Sequence of chain 1.B:
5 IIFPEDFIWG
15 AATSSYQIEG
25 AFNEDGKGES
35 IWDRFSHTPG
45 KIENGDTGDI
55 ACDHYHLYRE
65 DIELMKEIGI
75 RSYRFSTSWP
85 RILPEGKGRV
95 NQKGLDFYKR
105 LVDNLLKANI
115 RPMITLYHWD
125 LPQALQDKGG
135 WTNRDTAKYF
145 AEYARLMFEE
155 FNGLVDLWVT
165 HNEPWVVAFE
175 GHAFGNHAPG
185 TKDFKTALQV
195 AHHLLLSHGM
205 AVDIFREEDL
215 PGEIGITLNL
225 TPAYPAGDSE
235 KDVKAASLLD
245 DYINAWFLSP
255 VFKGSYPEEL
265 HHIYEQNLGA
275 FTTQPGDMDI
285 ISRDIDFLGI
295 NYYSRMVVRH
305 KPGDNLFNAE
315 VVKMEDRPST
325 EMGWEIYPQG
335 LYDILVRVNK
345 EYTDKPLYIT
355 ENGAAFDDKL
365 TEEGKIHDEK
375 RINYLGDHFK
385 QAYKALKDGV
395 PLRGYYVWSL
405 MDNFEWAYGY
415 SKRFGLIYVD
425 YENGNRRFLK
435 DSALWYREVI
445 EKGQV

Binding-site contacts:
Ligand atom C5 contacts residue GLU167 of chain 1.B at 3.7 Å.
Ligand atom O5 contacts residue GLU355 of chain 1.B at 2.9 Å (salt-bridge).
Ligand atom C3 contacts residue TRP402 of chain 1.B at 3.7 Å (hydrophobic).
Ligand atom S4 contacts residue PHE418 of chain 1.B at 3.8 Å.
Ligand atom O2 contacts residue GLN21 of chain 1.B at 2.8 Å (h-bond).
Ligand atom C1 contacts residue GLU355 of chain 1.B at 2.8 Å.
Ligand atom C3 contacts residue GLU409 of chain 1.B at 3.9 Å.
Ligand atom O2 contacts residue GLU409 of chain 1.B at 2.6 Å (salt-bridge).
Ligand atom C2 contacts residue TRP410 of chain 1.B at 3.7 Å (hydrophobic).
Ligand atom O6 contacts residue PE41 of chain 1.H at 3.8 Å.
Ligand atom C5 contacts residue GLU355 of chain 1.B at 3.5 Å.
Ligand atom O2 contacts residue TRP402 of chain 1.B at 3.4 Å.
Ligand atom O3 contacts residue TRP410 of chain 1.B at 3.6 Å.
Ligand atom C2 contacts residue GLU409 of chain 1.B at 3.6 Å.
Ligand atom C6 contacts residue TRP328 of chain 1.B at 3.9 Å (hydrophobic).
Ligand atom C5 contacts residue TYR297 of chain 1.B at 3.4 Å (hydrophobic).
Ligand atom S4 contacts residue GLU409 of chain 1.B at 3.9 Å.
Ligand atom O6 contacts residue GLU167 of chain 1.B at 3.1 Å (salt-bridge).
Ligand atom O3 contacts residue GLN21 of chain 1.B at 3.1 Å (h-bond).
Ligand atom O1 contacts residue GLU355 of chain 1.B at 2.5 Å (salt-bridge).
Ligand atom C5 contacts residue TRP328 of chain 1.B at 3.5 Å (hydrophobic).
Ligand atom O5 contacts residue GLU167 of chain 1.B at 2.7 Å (salt-bridge).
Ligand atom O1 contacts residue GLU167 of chain 1.B at 3.2 Å (salt-bridge).
Ligand atom O3 contacts residue GLU409 of chain 1.B at 2.7 Å (salt-bridge).
Ligand atom O3 contacts residue TYR412 of chain 1.B at 3.4 Å.
Ligand atom O5 contacts residue TRP328 of chain 1.B at 3.4 Å.
Ligand atom O3 contacts residue TRP402 of chain 1.B at 3.7 Å.
Ligand atom O1 contacts residue ASN166 of chain 1.B at 2.9 Å (h-bond).
Ligand atom C1 contacts residue GLU167 of chain 1.B at 3.5 Å.
Ligand atom O3 contacts residue TRP410 of chain 1.B at 3.2 Å (h-bond).
Ligand atom O2 contacts residue HIS122 of chain 1.B at 3.0 Å (h-bond).
Ligand atom O1 contacts residue HIS122 of chain 1.B at 3.3 Å (h-bond).
Ligand atom O3 contacts residue GLU409 of chain 1.B at 3.1 Å (salt-bridge).
Ligand atom O4 contacts residue TYR412 of chain 1.B at 3.7 Å.
Ligand atom C6 contacts residue TYR297 of chain 1.B at 3.5 Å (hydrophobic).
Ligand atom C6 contacts residue GLU167 of chain 1.B at 3.7 Å.
Ligand atom C3 contacts residue TYR412 of chain 1.B at 3.8 Å (hydrophobic).
Ligand atom O2 contacts residue PHE418 of chain 1.B at 3.9 Å.
Ligand atom C1 contacts residue TRP328 of chain 1.B at 3.5 Å (hydrophobic).
Ligand atom O2 contacts residue TRP410 of chain 1.B at 3.3 Å (h-bond).

A small-molecule ligand and the protein it binds are described below.
Small molecule (SMILES): OC[C@H]1O[C@@H](S[C@H]2[C@H](O)[C@@H](O)[C@H](O)O[C@@H]2CO)[C@H](O)[C@@H](O)[C@@H]1O